The small molecule below binds the protein below.
Small molecule (SMILES): CC(=O)O[C@H]1C(=O)[C@@]2(C)[C@H]([C@H](OC(=O)c3ccccc3)[C@]3(O)C[C@H](OC(=O)[C@H](O)[C@@H](NC(=O)c4ccccc4)c4ccccc4)C(C)=C1C3(C)C)[C@]1(OC(C)=O)CO[C@@H]1C[C@@H]2O

Sequence of chain 2.B:
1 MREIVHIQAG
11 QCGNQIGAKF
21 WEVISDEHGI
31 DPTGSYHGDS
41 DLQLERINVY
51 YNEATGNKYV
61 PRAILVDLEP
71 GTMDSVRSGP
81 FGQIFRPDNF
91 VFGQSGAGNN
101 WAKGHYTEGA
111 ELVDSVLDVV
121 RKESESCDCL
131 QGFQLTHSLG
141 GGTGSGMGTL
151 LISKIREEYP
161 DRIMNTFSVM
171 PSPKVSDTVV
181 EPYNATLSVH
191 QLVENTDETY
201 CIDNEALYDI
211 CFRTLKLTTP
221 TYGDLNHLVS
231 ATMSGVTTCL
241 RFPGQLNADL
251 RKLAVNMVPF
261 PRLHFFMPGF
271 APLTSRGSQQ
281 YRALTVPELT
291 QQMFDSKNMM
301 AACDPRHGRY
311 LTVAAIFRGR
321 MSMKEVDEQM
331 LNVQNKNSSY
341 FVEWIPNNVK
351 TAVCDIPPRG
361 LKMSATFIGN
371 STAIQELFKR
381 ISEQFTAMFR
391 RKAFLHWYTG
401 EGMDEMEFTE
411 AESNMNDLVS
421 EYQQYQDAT

Binding-site contacts:
Ligand atom C40 contacts residue SER234 of chain 2.B at 2.9 Å.
Ligand atom C07 contacts residue LEU228 of chain 2.B at 4.0 Å (hydrophobic).
Ligand atom C44 contacts residue LEU361 of chain 2.B at 4.0 Å (hydrophobic).
Ligand atom C33 contacts residue ASP26 of chain 2.B at 3.9 Å.
Ligand atom O13 contacts residue PRO358 of chain 2.B at 3.5 Å.
Ligand atom C14 contacts residue THR274 of chain 2.B at 4.0 Å.
Ligand atom C06 contacts residue ASP224 of chain 2.B at 3.6 Å.
Ligand atom O12 contacts residue GLY360 of chain 2.B at 3.4 Å (h-bond).
Ligand atom O13 contacts residue GLY360 of chain 2.B at 3.6 Å (h-bond).
Ligand atom C07 contacts residue ASP224 of chain 2.B at 3.5 Å.
Ligand atom C05 contacts residue HIS227 of chain 2.B at 3.4 Å.
Ligand atom C04 contacts residue HIS227 of chain 2.B at 4.0 Å.
Ligand atom C27 contacts residue GLY360 of chain 2.B at 4.0 Å.
Ligand atom O13 contacts residue ARG359 of chain 2.B at 3.4 Å (salt-bridge).
Ligand atom O06 contacts residue PRO272 of chain 2.B at 3.8 Å.
Ligand atom C07 contacts residue HIS227 of chain 2.B at 2.7 Å.
Ligand atom C06 contacts residue HIS227 of chain 2.B at 2.8 Å.
Ligand atom C15 contacts residue PRO272 of chain 2.B at 3.6 Å (hydrophobic).
Ligand atom C08 contacts residue HIS227 of chain 2.B at 3.3 Å.
Ligand atom C09 contacts residue LEU228 of chain 2.B at 4.1 Å (hydrophobic).
Ligand atom C39 contacts residue SER234 of chain 2.B at 3.9 Å.
Ligand atom C09 contacts residue HIS227 of chain 2.B at 3.9 Å.
Ligand atom C41 contacts residue SER234 of chain 2.B at 3.7 Å.
Ligand atom O08 contacts residue ARG276 of chain 2.B at 3.6 Å.
Ligand atom C44 contacts residue GLY360 of chain 2.B at 4.0 Å.
Ligand atom O06 contacts residue LEU273 of chain 2.B at 3.4 Å.
Ligand atom C08 contacts residue LEU228 of chain 2.B at 3.3 Å (hydrophobic).
Ligand atom C16 contacts residue PRO272 of chain 2.B at 4.0 Å (hydrophobic).
Ligand atom O14 contacts residue HIS227 of chain 2.B at 2.2 Å (h-bond).
Ligand atom O06 contacts residue LEU215 of chain 2.B at 3.6 Å.
Ligand atom O06 contacts residue THR274 of chain 2.B at 3.2 Å (h-bond).
Ligand atom C14 contacts residue LEU215 of chain 2.B at 3.9 Å (hydrophobic).
Ligand atom O07 contacts residue THR274 of chain 2.B at 3.7 Å.
Ligand atom C36 contacts residue HIS227 of chain 2.B at 3.3 Å.
Ligand atom C42 contacts residue VAL23 of chain 2.B at 3.5 Å (hydrophobic).
Ligand atom C19 contacts residue THR274 of chain 2.B at 3.3 Å.
Ligand atom C41 contacts residue VAL23 of chain 2.B at 3.2 Å (hydrophobic).
Ligand atom C31 contacts residue HIS227 of chain 2.B at 3.4 Å.
Ligand atom C30 contacts residue HIS227 of chain 2.B at 3.1 Å.
Ligand atom C16 contacts residue THR274 of chain 2.B at 3.6 Å.